This protein binds this small molecule.
Small molecule (SMILES): OC[C@H]1O[C@H](O[C@H]2[C@@H](O)[C@H](O)[C@@H](CO)O[C@@H]2O)[C@@H](O)[C@@H](O)[C@@H]1O

Binding-site contacts:
Ligand atom O5 contacts residue GLY129 of chain 1.D at 4.2 Å.
Ligand atom O2 contacts residue LYS130 of chain 1.D at 3.5 Å (salt-bridge).
Ligand atom C4 contacts residue GLY14 of chain 1.D at 4.3 Å.
Ligand atom O6 contacts residue VAL88 of chain 1.D at 4.3 Å.
Ligand atom O6 contacts residue LYS130 of chain 1.D at 3.1 Å (salt-bridge).
Ligand atom O1 contacts residue THR84 of chain 1.D at 2.7 Å (h-bond).
Ligand atom C6 contacts residue PHE131 of chain 1.D at 3.8 Å (hydrophobic).
Ligand atom O6 contacts residue ASP133 of chain 1.D at 2.7 Å (salt-bridge).
Ligand atom O5 contacts residue PHE131 of chain 1.D at 4.3 Å.
Ligand atom C1 contacts residue THR84 of chain 1.D at 3.6 Å.
Ligand atom C5 contacts residue THR84 of chain 1.D at 3.4 Å.
Ligand atom O5 contacts residue THR84 of chain 1.D at 3.8 Å.
Ligand atom O5 contacts residue LYS130 of chain 1.D at 3.1 Å (salt-bridge).
Ligand atom C5 contacts residue ALA86 of chain 1.D at 4.2 Å (hydrophobic).
Ligand atom O6 contacts residue GLY85 of chain 1.D at 4.2 Å.
Ligand atom C3 contacts residue GLY15 of chain 1.D at 3.9 Å.
Ligand atom O1 contacts residue PHE131 of chain 1.D at 4.0 Å.
Ligand atom C4 contacts residue ASP133 of chain 1.D at 3.4 Å.
Ligand atom C1 contacts residue ALA86 of chain 1.D at 4.3 Å (hydrophobic).
Ligand atom O5 contacts residue ALA86 of chain 1.D at 3.5 Å.
Ligand atom C6 contacts residue GLY85 of chain 1.D at 3.8 Å.
Ligand atom O6 contacts residue PHE131 of chain 1.D at 2.9 Å (h-bond).
Ligand atom C6 contacts residue ASP133 of chain 1.D at 3.4 Å.
Ligand atom C6 contacts residue VAL88 of chain 1.D at 3.8 Å (hydrophobic).
Ligand atom C6 contacts residue LYS130 of chain 1.D at 4.0 Å.
Ligand atom O4 contacts residue GLY14 of chain 1.D at 3.4 Å.
Ligand atom C5 contacts residue LYS130 of chain 1.D at 4.0 Å.
Ligand atom C1 contacts residue LYS130 of chain 1.D at 3.8 Å.
Ligand atom C4 contacts residue GLY15 of chain 1.D at 3.5 Å.
Ligand atom O6 contacts residue GLY129 of chain 1.D at 3.4 Å.
Ligand atom C6 contacts residue THR84 of chain 1.D at 3.5 Å.
Ligand atom C5 contacts residue ASP133 of chain 1.D at 4.0 Å.
Ligand atom C2 contacts residue LYS130 of chain 1.D at 4.3 Å.
Ligand atom O6 contacts residue ALA86 of chain 1.D at 4.3 Å.
Ligand atom O4 contacts residue ASP133 of chain 1.D at 2.6 Å (salt-bridge).
Ligand atom O3 contacts residue GLY15 of chain 1.D at 3.0 Å (h-bond).
Ligand atom O4 contacts residue GLY15 of chain 1.D at 3.2 Å (h-bond).
Ligand atom C6 contacts residue ALA86 of chain 1.D at 4.0 Å (hydrophobic).
Ligand atom O2 contacts residue GLY129 of chain 1.D at 3.4 Å.
Ligand atom O3 contacts residue GLY14 of chain 1.D at 4.1 Å.

Sequence of chain 1.D:
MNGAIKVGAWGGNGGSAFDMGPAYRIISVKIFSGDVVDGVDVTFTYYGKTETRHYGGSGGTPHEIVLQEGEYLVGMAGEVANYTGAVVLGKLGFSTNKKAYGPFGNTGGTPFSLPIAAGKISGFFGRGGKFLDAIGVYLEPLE